This protein binds this small molecule.
Small molecule (SMILES): Nc1ccn([C@H]2C[C@H](O[P](=O)(O)OC[C@H]3O[C@@H](n4cnc5c(N)ncnc54)C[C@@H]3O)[C@@H](CO)O2)c(=O)n1

Sequence of chain 59.A:
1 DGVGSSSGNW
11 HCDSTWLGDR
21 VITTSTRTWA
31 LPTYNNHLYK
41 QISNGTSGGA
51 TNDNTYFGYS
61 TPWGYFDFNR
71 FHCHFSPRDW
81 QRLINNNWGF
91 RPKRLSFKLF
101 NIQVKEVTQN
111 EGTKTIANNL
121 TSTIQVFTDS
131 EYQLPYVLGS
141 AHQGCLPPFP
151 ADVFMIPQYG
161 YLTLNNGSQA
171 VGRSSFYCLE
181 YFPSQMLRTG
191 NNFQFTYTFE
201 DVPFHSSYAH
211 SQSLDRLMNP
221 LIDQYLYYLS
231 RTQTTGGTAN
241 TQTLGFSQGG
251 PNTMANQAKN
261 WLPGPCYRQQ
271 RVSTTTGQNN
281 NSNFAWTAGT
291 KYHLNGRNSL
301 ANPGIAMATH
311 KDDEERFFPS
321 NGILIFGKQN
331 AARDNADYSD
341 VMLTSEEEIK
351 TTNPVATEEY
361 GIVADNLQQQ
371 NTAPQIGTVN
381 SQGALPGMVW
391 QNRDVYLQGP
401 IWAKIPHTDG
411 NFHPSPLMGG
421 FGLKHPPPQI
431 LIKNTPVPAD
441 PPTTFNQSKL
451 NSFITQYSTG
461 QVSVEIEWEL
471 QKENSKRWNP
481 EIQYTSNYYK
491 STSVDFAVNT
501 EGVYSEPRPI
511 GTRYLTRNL

Sequence of chain 19.A:
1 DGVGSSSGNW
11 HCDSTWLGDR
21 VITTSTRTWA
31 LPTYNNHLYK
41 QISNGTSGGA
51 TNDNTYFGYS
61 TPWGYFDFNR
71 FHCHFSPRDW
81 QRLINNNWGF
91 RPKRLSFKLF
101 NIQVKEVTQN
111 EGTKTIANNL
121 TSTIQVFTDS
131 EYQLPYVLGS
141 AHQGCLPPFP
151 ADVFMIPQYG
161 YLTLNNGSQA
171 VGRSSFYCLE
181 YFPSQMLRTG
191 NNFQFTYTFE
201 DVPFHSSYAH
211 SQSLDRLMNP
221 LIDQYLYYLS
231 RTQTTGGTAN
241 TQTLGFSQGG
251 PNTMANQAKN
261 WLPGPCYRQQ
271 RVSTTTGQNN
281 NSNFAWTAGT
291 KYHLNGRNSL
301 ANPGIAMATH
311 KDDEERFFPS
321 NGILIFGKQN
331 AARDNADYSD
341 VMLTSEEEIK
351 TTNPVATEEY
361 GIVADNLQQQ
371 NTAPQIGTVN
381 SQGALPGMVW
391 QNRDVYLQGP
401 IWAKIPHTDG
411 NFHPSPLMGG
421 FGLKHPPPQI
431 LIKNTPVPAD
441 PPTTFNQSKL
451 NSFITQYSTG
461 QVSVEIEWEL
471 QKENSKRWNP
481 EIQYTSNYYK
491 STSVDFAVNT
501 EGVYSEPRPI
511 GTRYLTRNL

Binding-site contacts:
Ligand atom N7 contacts residue ASN392 of chain 19.A at 4.2 Å.
Ligand atom C4 contacts residue VAL202 of chain 19.A at 3.7 Å (hydrophobic).
Ligand atom N6 contacts residue GLY422 of chain 19.A at 3.3 Å (h-bond).
Ligand atom C5 contacts residue ARG91 of chain 19.A at 4.2 Å.
Ligand atom C4 contacts residue ASP201 of chain 19.A at 3.5 Å.
Ligand atom C6 contacts residue PRO203 of chain 19.A at 4.0 Å (hydrophobic).
Ligand atom C6 contacts residue VAL202 of chain 19.A at 4.1 Å (hydrophobic).
Ligand atom N4 contacts residue VAL202 of chain 19.A at 2.9 Å (h-bond).
Ligand atom N1 contacts residue GLY422 of chain 19.A at 2.9 Å (h-bond).
Ligand atom C5 contacts residue ASP201 of chain 19.A at 3.3 Å.
Ligand atom OP2 contacts residue ASP409 of chain 59.A at 3.2 Å (salt-bridge).
Ligand atom C5 contacts residue PRO203 of chain 19.A at 3.8 Å (hydrophobic).
Ligand atom O3' contacts residue PRO414 of chain 19.A at 4.2 Å.
Ligand atom C2' contacts residue PRO203 of chain 19.A at 3.3 Å (hydrophobic).
Ligand atom N4 contacts residue ASP201 of chain 19.A at 2.6 Å.
Ligand atom N6 contacts residue SER415 of chain 19.A at 3.8 Å.
Ligand atom N1 contacts residue PRO203 of chain 19.A at 4.2 Å.
Ligand atom N3 contacts residue ASP201 of chain 19.A at 4.2 Å.
Ligand atom N7 contacts residue HIS413 of chain 19.A at 4.2 Å.
Ligand atom C6 contacts residue GLY422 of chain 19.A at 3.7 Å.
Ligand atom C4 contacts residue PRO203 of chain 19.A at 4.0 Å (hydrophobic).
Ligand atom N1 contacts residue VAL202 of chain 19.A at 3.5 Å.
Ligand atom N6 contacts residue VAL202 of chain 19.A at 4.2 Å.
Ligand atom N6 contacts residue PHE421 of chain 19.A at 3.8 Å.
Ligand atom C6 contacts residue PRO203 of chain 19.A at 4.0 Å (hydrophobic).
Ligand atom C2' contacts residue HIS413 of chain 19.A at 3.7 Å.
Ligand atom C2' contacts residue PRO414 of chain 19.A at 3.6 Å (hydrophobic).
Ligand atom C6 contacts residue SER415 of chain 19.A at 4.1 Å.
Ligand atom N7 contacts residue SER415 of chain 19.A at 3.9 Å.
Ligand atom N6 contacts residue GLY420 of chain 19.A at 3.7 Å.
Ligand atom N1 contacts residue PRO203 of chain 19.A at 3.8 Å.
Ligand atom C2 contacts residue PRO203 of chain 19.A at 4.0 Å (hydrophobic).
Ligand atom C5 contacts residue PRO203 of chain 19.A at 4.0 Å (hydrophobic).
Ligand atom C8 contacts residue HIS413 of chain 19.A at 3.9 Å.
Ligand atom C2 contacts residue GLY422 of chain 19.A at 3.2 Å.
Ligand atom C1' contacts residue PRO203 of chain 19.A at 4.1 Å (hydrophobic).
Ligand atom C4 contacts residue PRO203 of chain 19.A at 4.1 Å (hydrophobic).
Ligand atom C5 contacts residue VAL202 of chain 19.A at 3.6 Å (hydrophobic).
Ligand atom N7 contacts residue PRO203 of chain 19.A at 4.1 Å.
Ligand atom C2 contacts residue VAL202 of chain 19.A at 4.1 Å (hydrophobic).